Binding-site contacts:
Ligand atom N7 contacts residue TRP223 of chain 1.K at 3.4 Å (h-bond).
Ligand atom O1X contacts residue ASN187 of chain 1.K at 2.7 Å (h-bond).
Ligand atom C4 contacts residue VAL202 of chain 1.K at 3.4 Å (hydrophobic).
Ligand atom N9 contacts residue VAL202 of chain 1.K at 3.5 Å.
Ligand atom O3 contacts residue CYS131 of chain 1.K at 2.9 Å (h-bond).
Ligand atom N1 contacts residue VAL202 of chain 1.K at 3.5 Å.
Ligand atom C3' contacts residue ASP292 of chain 1.K at 3.5 Å.
Ligand atom C5A contacts residue CYS131 of chain 1.K at 3.4 Å (hydrophobic).
Ligand atom O2 contacts residue ASN155 of chain 1.K at 3.2 Å (h-bond).
Ligand atom O5 contacts residue LYS297 of chain 1.K at 3.4 Å (salt-bridge).
Ligand atom O3P contacts residue GLY90 of chain 1.K at 3.3 Å.
Ligand atom N2 contacts residue VAL202 of chain 1.K at 3.5 Å (h-bond).
Ligand atom O2X contacts residue ARG230 of chain 1.K at 3.0 Å (salt-bridge).
Ligand atom C4A contacts residue HIS201 of chain 1.K at 3.2 Å.
Ligand atom C4A contacts residue CYS131 of chain 1.K at 3.1 Å (hydrophobic).
Ligand atom N3 contacts residue VAL202 of chain 1.K at 3.5 Å.
Ligand atom C3 contacts residue CYS131 of chain 1.K at 3.2 Å (hydrophobic).
Ligand atom C2A contacts residue CYS131 of chain 1.K at 3.2 Å (hydrophobic).
Ligand atom C3 contacts residue GLY89 of chain 1.K at 3.3 Å.
Ligand atom C2 contacts residue VAL202 of chain 1.K at 3.4 Å (hydrophobic).
Ligand atom O3 contacts residue TYR158 of chain 1.K at 3.3 Å.
Ligand atom O1P contacts residue VAL202 of chain 1.K at 2.9 Å (h-bond).
Ligand atom O3 contacts residue ASN155 of chain 1.K at 3.2 Å (h-bond).
Ligand atom O5 contacts residue CYS131 of chain 1.K at 3.2 Å (h-bond).
Ligand atom N2 contacts residue GLY200 of chain 1.K at 2.7 Å (h-bond).
Ligand atom C8 contacts residue TRP223 of chain 1.K at 3.2 Å (hydrophobic).
Ligand atom C4A contacts residue GLY89 of chain 1.K at 3.5 Å.
Ligand atom C6A contacts residue CYS131 of chain 1.K at 3.4 Å (hydrophobic).
Ligand atom C5A contacts residue HIS201 of chain 1.K at 3.4 Å.
Ligand atom C2A contacts residue ASN155 of chain 1.K at 3.4 Å.
Ligand atom O3' contacts residue ASP292 of chain 1.K at 2.9 Å (salt-bridge).
Ligand atom O3P contacts residue LEU91 of chain 1.K at 2.9 Å (h-bond).
Ligand atom O1P contacts residue HIS201 of chain 1.K at 3.2 Å.
Ligand atom O2' contacts residue SER291 of chain 1.K at 2.9 Å (h-bond).
Ligand atom O6 contacts residue LYS209 of chain 1.K at 2.9 Å (salt-bridge).
Ligand atom O4 contacts residue CYS131 of chain 1.K at 2.8 Å (h-bond).
Ligand atom O1X contacts residue ARG230 of chain 1.K at 3.0 Å (salt-bridge).
Ligand atom O4' contacts residue ILE267 of chain 1.K at 3.2 Å.
Ligand atom O1X contacts residue LYS297 of chain 1.K at 3.4 Å (salt-bridge).
Ligand atom C5 contacts residue VAL202 of chain 1.K at 3.4 Å (hydrophobic).

A small-molecule ligand and the protein it binds are described below.
Small molecule (SMILES): C[C@@H]1O[C@H](OP(=O)(O)OP(=O)(O)OC[C@H]2O[C@@H](n3cnc4c(=O)[nH]c(N)nc43)[C@H](O)[C@@H]2O)[C@@H](O)[C@H](O)[C@@H]1O

Sequence of chain 1.K:
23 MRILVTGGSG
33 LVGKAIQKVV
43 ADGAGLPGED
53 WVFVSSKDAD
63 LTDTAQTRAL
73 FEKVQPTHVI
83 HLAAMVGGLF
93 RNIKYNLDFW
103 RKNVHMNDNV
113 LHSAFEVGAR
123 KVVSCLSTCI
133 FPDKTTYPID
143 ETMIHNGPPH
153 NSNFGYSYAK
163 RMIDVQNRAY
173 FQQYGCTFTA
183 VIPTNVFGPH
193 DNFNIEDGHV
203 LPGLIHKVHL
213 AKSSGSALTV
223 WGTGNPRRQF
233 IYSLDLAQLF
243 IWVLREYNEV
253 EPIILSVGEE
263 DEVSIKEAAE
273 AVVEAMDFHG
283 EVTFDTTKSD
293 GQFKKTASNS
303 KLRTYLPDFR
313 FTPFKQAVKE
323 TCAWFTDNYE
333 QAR